Sequence of chain 1.C:
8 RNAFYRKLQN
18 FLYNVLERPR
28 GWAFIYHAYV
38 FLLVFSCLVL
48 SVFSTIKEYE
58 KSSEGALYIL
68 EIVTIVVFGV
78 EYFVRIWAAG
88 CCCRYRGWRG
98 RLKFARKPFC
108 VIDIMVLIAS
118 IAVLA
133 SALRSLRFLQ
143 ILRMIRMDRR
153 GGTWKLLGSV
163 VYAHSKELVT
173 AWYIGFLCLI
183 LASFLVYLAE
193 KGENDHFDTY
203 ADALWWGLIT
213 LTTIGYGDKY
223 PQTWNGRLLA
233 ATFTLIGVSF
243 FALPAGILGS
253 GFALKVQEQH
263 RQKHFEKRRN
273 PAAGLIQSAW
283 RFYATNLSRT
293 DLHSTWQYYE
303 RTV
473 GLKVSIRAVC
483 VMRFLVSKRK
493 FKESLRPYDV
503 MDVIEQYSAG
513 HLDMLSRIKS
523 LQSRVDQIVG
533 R

The small molecule below binds the protein below.
Small molecule (SMILES): O=C(Nc1ccc(Cl)nc1)c1ccc(F)cc1

Binding-site contacts:
Ligand atom C11 contacts residue ARG148 of chain 1.C at 3.2 Å.
Ligand atom C3 contacts residue VAL113 of chain 1.C at 4.0 Å (hydrophobic).
Ligand atom C1 contacts residue ASP110 of chain 1.C at 3.5 Å.
Ligand atom C12 contacts residue ARG148 of chain 1.C at 3.1 Å.
Ligand atom C7 contacts residue LEU114 of chain 1.C at 3.3 Å (hydrophobic).
Ligand atom O1 contacts residue PHE75 of chain 1.C at 3.5 Å.
Ligand atom C5 contacts residue LEU114 of chain 1.C at 4.0 Å (hydrophobic).
Ligand atom N1 contacts residue VAL113 of chain 1.C at 3.2 Å.
Ligand atom C8 contacts residue VAL113 of chain 1.C at 3.4 Å (hydrophobic).
Ligand atom C8 contacts residue SER117 of chain 1.C at 3.3 Å.
Ligand atom C10 contacts residue LEU114 of chain 1.C at 3.0 Å (hydrophobic).
Ligand atom C10 contacts residue SER117 of chain 1.C at 3.0 Å.
Ligand atom O1 contacts residue ASP110 of chain 1.C at 2.8 Å (salt-bridge).
Ligand atom CL1 contacts residue ASP150 of chain 1.C at 3.9 Å.
Ligand atom F1 contacts residue SER117 of chain 1.C at 2.0 Å.
Ligand atom C9 contacts residue ARG148 of chain 1.C at 3.1 Å.
Ligand atom N1 contacts residue ARG148 of chain 1.C at 4.0 Å.
Ligand atom O1 contacts residue ARG148 of chain 1.C at 2.0 Å (salt-bridge).
Ligand atom C4 contacts residue PHE75 of chain 1.C at 3.1 Å (hydrophobic).
Ligand atom CL1 contacts residue ILE147 of chain 1.C at 4.0 Å.
Ligand atom N2 contacts residue PHE106 of chain 1.C at 3.2 Å.
Ligand atom C4 contacts residue ASP110 of chain 1.C at 3.6 Å.
Ligand atom C1 contacts residue PHE75 of chain 1.C at 3.8 Å (hydrophobic).
Ligand atom C12 contacts residue PHE106 of chain 1.C at 3.7 Å (hydrophobic).
Ligand atom C9 contacts residue ASP110 of chain 1.C at 3.0 Å.
Ligand atom N1 contacts residue ASP110 of chain 1.C at 3.1 Å (salt-bridge).
Ligand atom N2 contacts residue ARG148 of chain 1.C at 3.1 Å.
Ligand atom F1 contacts residue ILE72 of chain 1.C at 3.2 Å.
Ligand atom C2 contacts residue ASP110 of chain 1.C at 3.5 Å.
Ligand atom C2 contacts residue ARG148 of chain 1.C at 3.3 Å.
Ligand atom C7 contacts residue PHE75 of chain 1.C at 3.1 Å (hydrophobic).
Ligand atom F1 contacts residue LEU114 of chain 1.C at 3.0 Å.
Ligand atom C6 contacts residue ARG148 of chain 1.C at 3.3 Å.
Ligand atom C8 contacts residue LEU114 of chain 1.C at 3.3 Å (hydrophobic).
Ligand atom C5 contacts residue VAL113 of chain 1.C at 3.3 Å (hydrophobic).
Ligand atom C1 contacts residue VAL113 of chain 1.C at 3.8 Å (hydrophobic).
Ligand atom C3 contacts residue ASP110 of chain 1.C at 2.8 Å.
Ligand atom CL1 contacts residue PHE106 of chain 1.C at 3.2 Å.
Ligand atom CL1 contacts residue ARG148 of chain 1.C at 3.5 Å.
Ligand atom C3 contacts residue ARG148 of chain 1.C at 3.1 Å.